Binding-site contacts:
Ligand atom O6 contacts residue THR247 of chain 1.A at 2.7 Å (h-bond).
Ligand atom C4 contacts residue ASN245 of chain 1.A at 4.0 Å.
Ligand atom O6 contacts residue ASN248 of chain 1.A at 3.6 Å (h-bond).
Ligand atom C6 contacts residue ASN245 of chain 1.A at 4.3 Å.
Ligand atom O5 contacts residue ASN245 of chain 1.A at 2.1 Å (h-bond).
Ligand atom C1 contacts residue ASN245 of chain 1.A at 1.4 Å.
Ligand atom C2 contacts residue ASN245 of chain 1.A at 2.3 Å.
Ligand atom C6 contacts residue ASN248 of chain 1.A at 3.6 Å.
Ligand atom C5 contacts residue THR247 of chain 1.A at 3.1 Å.
Ligand atom C5 contacts residue ASN248 of chain 1.A at 4.3 Å.
Ligand atom C6 contacts residue THR247 of chain 1.A at 3.5 Å.
Ligand atom C1 contacts residue THR247 of chain 1.A at 3.3 Å.
Ligand atom C3 contacts residue ASN245 of chain 1.A at 3.6 Å.
Ligand atom O5 contacts residue THR247 of chain 1.A at 2.8 Å (h-bond).
Ligand atom O7 contacts residue ASN245 of chain 1.A at 3.4 Å (h-bond).
Ligand atom N2 contacts residue ASN245 of chain 1.A at 2.9 Å (h-bond).
Ligand atom C5 contacts residue ASN245 of chain 1.A at 3.5 Å.
Ligand atom O5 contacts residue ASN248 of chain 1.A at 3.7 Å.
Ligand atom C7 contacts residue ASN245 of chain 1.A at 3.4 Å.

This protein binds this small molecule.
Small molecule (SMILES): CC(=O)N[C@@H]1[C@@H](O)[C@H](O)[C@@H](CO)O[C@H]1O

Sequence of chain 1.A:
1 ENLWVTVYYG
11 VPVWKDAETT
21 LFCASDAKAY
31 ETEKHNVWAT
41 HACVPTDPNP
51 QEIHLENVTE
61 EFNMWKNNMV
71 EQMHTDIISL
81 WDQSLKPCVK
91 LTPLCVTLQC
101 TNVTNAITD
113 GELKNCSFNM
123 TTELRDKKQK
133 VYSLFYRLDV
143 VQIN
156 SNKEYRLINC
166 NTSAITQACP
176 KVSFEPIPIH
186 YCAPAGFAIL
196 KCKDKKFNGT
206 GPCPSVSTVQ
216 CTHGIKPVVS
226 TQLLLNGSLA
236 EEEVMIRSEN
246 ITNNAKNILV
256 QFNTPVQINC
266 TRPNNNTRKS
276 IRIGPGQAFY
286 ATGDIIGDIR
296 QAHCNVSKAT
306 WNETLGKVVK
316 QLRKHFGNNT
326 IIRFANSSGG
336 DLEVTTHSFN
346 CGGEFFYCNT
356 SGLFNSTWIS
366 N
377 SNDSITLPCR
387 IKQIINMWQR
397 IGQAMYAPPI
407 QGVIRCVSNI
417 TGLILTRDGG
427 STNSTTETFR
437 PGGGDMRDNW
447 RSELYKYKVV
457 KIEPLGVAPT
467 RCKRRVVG